This small molecule binds to this protein.
Small molecule (SMILES): CC[C@H](C)[C@@H]1NC(=O)CNC(=O)[C@@H]2Cc3c([nH]c4cc(O)ccc34)[S@@](=O)C[C@H](NC(=O)CNC1=O)C(=O)N[C@@H](CC(N)=O)C(=O)N1C[C@H](O)C[C@H]1C(=O)N[C@@H]([C@@H](C)[C@@H](O)CO)C(=O)N2

Binding-site contacts:
Ligand atom C contacts residue GLN790 of chain 1.G at 3.4 Å.
Ligand atom OH2 contacts residue SER782 of chain 1.G at 2.3 Å (h-bond).
Ligand atom CG2 contacts residue GLN791 of chain 1.G at 3.0 Å.
Ligand atom NE1 contacts residue ILE779 of chain 1.G at 3.4 Å.
Ligand atom OH2 contacts residue ARG749 of chain 1.G at 3.3 Å (salt-bridge).
Ligand atom CD1 contacts residue ASN742 of chain 1.G at 3.2 Å.
Ligand atom CA contacts residue ARG749 of chain 1.G at 3.2 Å.
Ligand atom O contacts residue ASN792 of chain 1.G at 3.3 Å (h-bond).
Ligand atom CB contacts residue GLU845 of chain 1.G at 3.5 Å.
Ligand atom O contacts residue HIS1108 of chain 1.G at 3.2 Å.
Ligand atom CD contacts residue HIS1108 of chain 1.G at 3.3 Å.
Ligand atom CB contacts residue GLN791 of chain 1.G at 3.1 Å.
Ligand atom CZ3 contacts residue VAL787 of chain 1.G at 3.4 Å (hydrophobic).
Ligand atom C contacts residue GLN790 of chain 1.G at 3.0 Å.
Ligand atom O contacts residue GLY789 of chain 1.G at 3.2 Å.
Ligand atom CE2 contacts residue ILE779 of chain 1.G at 3.4 Å (hydrophobic).
Ligand atom N contacts residue HIS1108 of chain 1.G at 3.3 Å (h-bond).
Ligand atom O contacts residue HIS1108 of chain 1.G at 3.2 Å.
Ligand atom C contacts residue ASN792 of chain 1.G at 3.3 Å.
Ligand atom OD1 contacts residue GLN718 of chain 1.H at 3.3 Å (h-bond).
Ligand atom N contacts residue GLN790 of chain 1.G at 3.4 Å (h-bond).
Ligand atom O contacts residue GLN790 of chain 1.G at 2.6 Å (h-bond).
Ligand atom O contacts residue ASN792 of chain 1.G at 3.5 Å (h-bond).
Ligand atom O contacts residue ARG749 of chain 1.G at 3.4 Å (salt-bridge).
Ligand atom CG2 contacts residue HIS839 of chain 1.G at 3.4 Å.
Ligand atom OD1 contacts residue GLU845 of chain 1.G at 2.9 Å (salt-bridge).
Ligand atom CH2 contacts residue SER782 of chain 1.G at 3.3 Å.
Ligand atom C contacts residue HIS1108 of chain 1.G at 3.2 Å.
Ligand atom O contacts residue GLN791 of chain 1.G at 2.9 Å (h-bond).
Ligand atom CH2 contacts residue ARG749 of chain 1.G at 3.2 Å.
Ligand atom O contacts residue ASN792 of chain 1.G at 3.0 Å (h-bond).
Ligand atom N contacts residue ARG749 of chain 1.G at 3.4 Å (salt-bridge).
Ligand atom O contacts residue VAL788 of chain 1.G at 3.2 Å (h-bond).
Ligand atom N contacts residue GLN790 of chain 1.G at 3.4 Å (h-bond).
Ligand atom OG1 contacts residue GLN783 of chain 1.G at 3.3 Å (h-bond).
Ligand atom CE3 contacts residue ARG749 of chain 1.G at 3.4 Å.
Ligand atom CE3 contacts residue VAL788 of chain 1.G at 3.1 Å (hydrophobic).
Ligand atom CA contacts residue GLN791 of chain 1.G at 3.0 Å.
Ligand atom N contacts residue HIS1108 of chain 1.G at 3.3 Å (h-bond).
Ligand atom CZ3 contacts residue ARG749 of chain 1.G at 3.2 Å.

Sequence of chain 1.G:
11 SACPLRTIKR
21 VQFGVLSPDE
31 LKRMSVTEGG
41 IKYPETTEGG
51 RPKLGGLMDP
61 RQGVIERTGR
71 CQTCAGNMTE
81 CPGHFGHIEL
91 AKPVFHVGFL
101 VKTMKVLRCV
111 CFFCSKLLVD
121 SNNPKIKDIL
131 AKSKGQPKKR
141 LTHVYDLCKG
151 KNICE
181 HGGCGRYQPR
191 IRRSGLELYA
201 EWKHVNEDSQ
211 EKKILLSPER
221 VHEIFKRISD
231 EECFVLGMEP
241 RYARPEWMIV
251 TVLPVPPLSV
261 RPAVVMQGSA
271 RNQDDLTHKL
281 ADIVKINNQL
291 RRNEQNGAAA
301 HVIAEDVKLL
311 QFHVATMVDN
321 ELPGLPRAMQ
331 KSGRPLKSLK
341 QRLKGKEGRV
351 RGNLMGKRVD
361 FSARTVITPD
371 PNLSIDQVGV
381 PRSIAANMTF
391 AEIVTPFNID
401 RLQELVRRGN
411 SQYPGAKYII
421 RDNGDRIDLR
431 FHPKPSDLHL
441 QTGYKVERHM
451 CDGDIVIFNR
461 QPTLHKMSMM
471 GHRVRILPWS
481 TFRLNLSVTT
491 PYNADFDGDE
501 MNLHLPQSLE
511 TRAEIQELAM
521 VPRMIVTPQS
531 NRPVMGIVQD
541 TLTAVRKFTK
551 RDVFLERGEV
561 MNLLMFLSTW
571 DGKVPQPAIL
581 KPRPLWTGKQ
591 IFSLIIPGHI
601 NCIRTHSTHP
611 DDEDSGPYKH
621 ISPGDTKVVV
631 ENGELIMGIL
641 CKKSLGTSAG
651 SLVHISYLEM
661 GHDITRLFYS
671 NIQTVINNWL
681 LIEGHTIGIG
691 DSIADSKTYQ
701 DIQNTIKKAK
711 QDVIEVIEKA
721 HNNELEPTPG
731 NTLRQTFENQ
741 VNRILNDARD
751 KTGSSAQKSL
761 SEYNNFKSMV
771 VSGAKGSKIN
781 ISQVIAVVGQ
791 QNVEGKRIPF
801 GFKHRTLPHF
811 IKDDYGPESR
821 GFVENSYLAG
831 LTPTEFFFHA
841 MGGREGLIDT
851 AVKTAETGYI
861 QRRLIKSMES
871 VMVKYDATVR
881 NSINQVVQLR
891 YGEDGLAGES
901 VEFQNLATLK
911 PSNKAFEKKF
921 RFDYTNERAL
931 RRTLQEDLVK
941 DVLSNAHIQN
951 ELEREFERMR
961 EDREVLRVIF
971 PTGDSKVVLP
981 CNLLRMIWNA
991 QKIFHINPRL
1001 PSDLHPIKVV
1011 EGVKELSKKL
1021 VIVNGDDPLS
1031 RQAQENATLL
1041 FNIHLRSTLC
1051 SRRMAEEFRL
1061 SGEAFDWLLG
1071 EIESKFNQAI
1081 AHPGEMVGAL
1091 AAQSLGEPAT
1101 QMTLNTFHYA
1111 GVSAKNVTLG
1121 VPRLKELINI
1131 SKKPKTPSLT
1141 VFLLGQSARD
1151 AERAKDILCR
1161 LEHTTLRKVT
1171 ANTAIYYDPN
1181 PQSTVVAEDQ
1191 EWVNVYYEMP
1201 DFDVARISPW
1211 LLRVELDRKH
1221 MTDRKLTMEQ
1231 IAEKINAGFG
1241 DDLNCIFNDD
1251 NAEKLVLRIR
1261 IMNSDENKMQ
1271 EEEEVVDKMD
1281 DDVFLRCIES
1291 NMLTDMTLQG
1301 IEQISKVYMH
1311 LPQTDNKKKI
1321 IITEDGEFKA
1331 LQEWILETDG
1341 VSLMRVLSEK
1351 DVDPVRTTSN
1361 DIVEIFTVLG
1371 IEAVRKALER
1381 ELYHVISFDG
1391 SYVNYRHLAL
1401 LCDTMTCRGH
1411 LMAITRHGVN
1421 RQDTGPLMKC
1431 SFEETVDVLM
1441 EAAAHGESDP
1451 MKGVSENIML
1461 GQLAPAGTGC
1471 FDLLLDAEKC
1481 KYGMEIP

Sequence of chain 1.H:
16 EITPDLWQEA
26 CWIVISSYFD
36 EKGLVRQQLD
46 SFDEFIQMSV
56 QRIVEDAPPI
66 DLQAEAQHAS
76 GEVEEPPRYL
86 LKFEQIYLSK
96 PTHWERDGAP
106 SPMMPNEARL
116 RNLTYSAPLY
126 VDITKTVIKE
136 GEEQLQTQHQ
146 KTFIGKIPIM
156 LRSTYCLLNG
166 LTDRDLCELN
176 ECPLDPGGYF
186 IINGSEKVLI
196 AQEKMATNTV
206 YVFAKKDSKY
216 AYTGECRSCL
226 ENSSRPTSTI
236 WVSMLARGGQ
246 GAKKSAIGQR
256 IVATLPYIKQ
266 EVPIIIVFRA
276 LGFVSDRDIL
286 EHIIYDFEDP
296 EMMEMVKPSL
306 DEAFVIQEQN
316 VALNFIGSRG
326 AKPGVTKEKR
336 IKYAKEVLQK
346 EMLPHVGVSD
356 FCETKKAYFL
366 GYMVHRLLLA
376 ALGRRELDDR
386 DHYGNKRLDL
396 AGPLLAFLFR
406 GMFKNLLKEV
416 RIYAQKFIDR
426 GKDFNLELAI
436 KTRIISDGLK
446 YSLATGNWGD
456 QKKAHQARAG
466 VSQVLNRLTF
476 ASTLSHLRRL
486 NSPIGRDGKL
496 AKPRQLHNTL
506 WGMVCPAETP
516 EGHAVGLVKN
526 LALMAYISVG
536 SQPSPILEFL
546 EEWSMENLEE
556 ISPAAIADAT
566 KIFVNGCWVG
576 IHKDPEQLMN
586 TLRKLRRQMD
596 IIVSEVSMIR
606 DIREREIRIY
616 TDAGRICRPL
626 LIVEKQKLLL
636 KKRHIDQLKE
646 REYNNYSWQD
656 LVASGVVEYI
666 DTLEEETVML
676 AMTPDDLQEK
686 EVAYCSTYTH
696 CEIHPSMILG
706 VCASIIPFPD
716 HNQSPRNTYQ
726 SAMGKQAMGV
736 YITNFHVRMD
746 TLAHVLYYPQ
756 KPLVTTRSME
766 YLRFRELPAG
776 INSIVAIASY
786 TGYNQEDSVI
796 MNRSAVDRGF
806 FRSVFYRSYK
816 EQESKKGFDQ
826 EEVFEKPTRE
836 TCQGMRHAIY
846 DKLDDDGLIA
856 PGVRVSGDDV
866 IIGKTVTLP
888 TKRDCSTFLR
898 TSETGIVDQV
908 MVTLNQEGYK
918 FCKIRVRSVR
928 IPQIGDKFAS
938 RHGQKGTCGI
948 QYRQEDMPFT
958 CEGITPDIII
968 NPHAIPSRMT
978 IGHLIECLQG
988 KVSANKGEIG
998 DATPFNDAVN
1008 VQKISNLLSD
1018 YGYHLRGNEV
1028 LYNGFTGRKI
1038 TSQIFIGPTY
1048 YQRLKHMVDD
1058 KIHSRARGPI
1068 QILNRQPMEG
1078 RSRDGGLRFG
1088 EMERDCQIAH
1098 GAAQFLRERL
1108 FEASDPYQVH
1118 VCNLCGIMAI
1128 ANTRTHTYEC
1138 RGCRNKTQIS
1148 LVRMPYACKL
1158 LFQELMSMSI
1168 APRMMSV